This protein binds this small molecule.
Small molecule (SMILES): CC(=O)N[C@@H]1[C@@H](O)[C@H](O)[C@@H](CO)O[C@H]1O

Binding-site contacts:
Ligand atom O6 contacts residue TYR25 of chain 1.C at 3.2 Å.
Ligand atom C8 contacts residue ASN27 of chain 1.C at 4.5 Å.
Ligand atom O5 contacts residue ASN58 of chain 1.C at 2.4 Å (h-bond).
Ligand atom C7 contacts residue ASN58 of chain 1.C at 4.0 Å.
Ligand atom C5 contacts residue TYR25 of chain 1.C at 3.9 Å (hydrophobic).
Ligand atom C5 contacts residue TRP255 of chain 1.C at 4.3 Å (hydrophobic).
Ligand atom O6 contacts residue ASN58 of chain 1.C at 4.5 Å.
Ligand atom C6 contacts residue SER254 of chain 1.C at 4.5 Å.
Ligand atom C4 contacts residue ASN58 of chain 1.C at 4.3 Å.
Ligand atom C8 contacts residue SER57 of chain 1.C at 4.1 Å.
Ligand atom C2 contacts residue ASN58 of chain 1.C at 2.5 Å.
Ligand atom C8 contacts residue ASN58 of chain 1.C at 4.3 Å.
Ligand atom C5 contacts residue ASN58 of chain 1.C at 3.7 Å.
Ligand atom C1 contacts residue ASN58 of chain 1.C at 1.4 Å.
Ligand atom C1 contacts residue TYR25 of chain 1.C at 3.7 Å (hydrophobic).
Ligand atom N2 contacts residue ASN58 of chain 1.C at 3.0 Å (h-bond).
Ligand atom C8 contacts residue PHE56 of chain 1.C at 3.6 Å (hydrophobic).
Ligand atom C3 contacts residue ASN58 of chain 1.C at 3.8 Å.
Ligand atom O5 contacts residue TYR25 of chain 1.C at 3.3 Å.
Ligand atom C6 contacts residue TYR25 of chain 1.C at 3.8 Å (hydrophobic).

Sequence of chain 1.C:
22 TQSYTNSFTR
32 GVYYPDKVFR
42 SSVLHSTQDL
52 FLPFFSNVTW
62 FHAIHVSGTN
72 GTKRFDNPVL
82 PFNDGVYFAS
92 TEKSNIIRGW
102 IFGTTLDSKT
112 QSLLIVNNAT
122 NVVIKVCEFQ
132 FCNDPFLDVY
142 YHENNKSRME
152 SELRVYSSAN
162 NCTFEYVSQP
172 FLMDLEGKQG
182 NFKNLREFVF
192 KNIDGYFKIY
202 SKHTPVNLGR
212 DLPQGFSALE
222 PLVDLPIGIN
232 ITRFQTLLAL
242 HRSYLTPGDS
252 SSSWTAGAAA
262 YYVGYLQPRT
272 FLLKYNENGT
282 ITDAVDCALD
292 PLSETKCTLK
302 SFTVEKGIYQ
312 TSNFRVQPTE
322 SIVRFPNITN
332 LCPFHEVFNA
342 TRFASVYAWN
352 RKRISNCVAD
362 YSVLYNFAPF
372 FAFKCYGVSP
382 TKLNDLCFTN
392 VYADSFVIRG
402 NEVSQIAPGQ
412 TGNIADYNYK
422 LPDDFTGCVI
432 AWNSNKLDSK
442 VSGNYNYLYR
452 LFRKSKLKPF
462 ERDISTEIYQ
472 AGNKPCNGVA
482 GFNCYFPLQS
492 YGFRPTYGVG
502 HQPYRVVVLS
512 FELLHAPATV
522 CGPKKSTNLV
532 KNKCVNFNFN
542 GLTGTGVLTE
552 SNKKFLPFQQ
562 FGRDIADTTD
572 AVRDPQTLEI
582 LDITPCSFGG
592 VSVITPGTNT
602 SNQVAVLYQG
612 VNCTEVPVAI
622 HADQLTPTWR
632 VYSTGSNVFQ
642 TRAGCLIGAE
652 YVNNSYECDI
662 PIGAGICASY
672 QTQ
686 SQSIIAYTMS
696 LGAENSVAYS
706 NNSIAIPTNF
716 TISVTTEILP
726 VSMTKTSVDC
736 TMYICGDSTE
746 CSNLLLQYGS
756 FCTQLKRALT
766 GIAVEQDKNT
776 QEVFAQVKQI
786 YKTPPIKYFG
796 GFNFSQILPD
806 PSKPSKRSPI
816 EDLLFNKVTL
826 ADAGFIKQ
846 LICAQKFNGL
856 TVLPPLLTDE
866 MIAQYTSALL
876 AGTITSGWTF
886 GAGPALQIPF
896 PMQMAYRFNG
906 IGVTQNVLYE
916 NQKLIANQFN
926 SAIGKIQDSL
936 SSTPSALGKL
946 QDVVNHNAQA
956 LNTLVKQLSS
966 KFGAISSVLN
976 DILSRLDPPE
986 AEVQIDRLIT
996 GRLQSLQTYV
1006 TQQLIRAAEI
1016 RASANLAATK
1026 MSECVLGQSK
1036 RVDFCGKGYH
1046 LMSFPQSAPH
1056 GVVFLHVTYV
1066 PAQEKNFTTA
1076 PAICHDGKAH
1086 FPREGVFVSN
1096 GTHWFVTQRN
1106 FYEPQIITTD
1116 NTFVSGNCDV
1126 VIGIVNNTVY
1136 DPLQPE